Binding-site contacts:
Ligand atom C2 contacts residue ASN259 of chain 1.B at 2.1 Å.
Ligand atom O3 contacts residue ASN259 of chain 1.B at 4.5 Å.
Ligand atom O5 contacts residue CYS262 of chain 1.B at 3.1 Å (h-bond).
Ligand atom C7 contacts residue ASN259 of chain 1.B at 3.3 Å.
Ligand atom O7 contacts residue ASN259 of chain 1.B at 4.4 Å.
Ligand atom C3 contacts residue ASN259 of chain 1.B at 3.5 Å.
Ligand atom C5 contacts residue CYS262 of chain 1.B at 4.0 Å (hydrophobic).
Ligand atom C5 contacts residue ASN259 of chain 1.B at 3.6 Å.
Ligand atom C8 contacts residue ASN259 of chain 1.B at 3.3 Å.
Ligand atom C4 contacts residue ASN259 of chain 1.B at 4.0 Å.
Ligand atom C1 contacts residue ASN259 of chain 1.B at 1.4 Å.
Ligand atom O6 contacts residue CYS262 of chain 1.B at 3.1 Å (h-bond).
Ligand atom C6 contacts residue CYS262 of chain 1.B at 4.0 Å (hydrophobic).
Ligand atom N2 contacts residue ASN259 of chain 1.B at 2.6 Å (h-bond).
Ligand atom C1 contacts residue THR261 of chain 1.B at 4.3 Å.
Ligand atom O5 contacts residue ASN259 of chain 1.B at 2.4 Å (h-bond).
Ligand atom C1 contacts residue CYS262 of chain 1.B at 3.8 Å (hydrophobic).

Sequence of chain 1.B:
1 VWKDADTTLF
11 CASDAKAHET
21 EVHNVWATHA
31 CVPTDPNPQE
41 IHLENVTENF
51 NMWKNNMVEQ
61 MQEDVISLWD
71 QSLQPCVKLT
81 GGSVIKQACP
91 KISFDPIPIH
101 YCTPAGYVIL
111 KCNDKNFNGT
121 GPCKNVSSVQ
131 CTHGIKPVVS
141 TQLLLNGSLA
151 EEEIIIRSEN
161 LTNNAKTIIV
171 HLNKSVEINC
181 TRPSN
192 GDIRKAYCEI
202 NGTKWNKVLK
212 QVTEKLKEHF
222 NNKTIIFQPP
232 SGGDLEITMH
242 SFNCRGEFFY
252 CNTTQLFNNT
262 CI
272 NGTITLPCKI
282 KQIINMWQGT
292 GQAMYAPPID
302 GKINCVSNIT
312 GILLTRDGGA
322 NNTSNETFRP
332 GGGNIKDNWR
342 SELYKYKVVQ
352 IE

A small-molecule ligand and the protein it binds are described below.
Small molecule (SMILES): CC(=O)N[C@@H]1[C@@H](O)[C@H](O)[C@@H](CO)O[C@H]1O